The protein below binds the small molecule below.
Small molecule (SMILES): CC(=O)N[C@H]1[C@H](O[C@H]2[C@H](O)[C@@H](NC(C)=O)CO[C@@H]2CO)O[C@H](CO)[C@@H](O[C@@H]2O[C@H](CO)[C@@H](O)[C@H](O[C@H]3O[C@H](CO)[C@@H](O)[C@H](O[C@H]4O[C@H](CO)[C@@H](O)[C@H](O)[C@@H]4O)[C@@H]3O)[C@@H]2O)[C@@H]1O

Binding-site contacts:
Ligand atom C1 contacts residue ASN297 of chain 2.A at 4.0 Å.
Ligand atom C4 contacts residue ASN284 of chain 2.A at 4.2 Å.
Ligand atom N2 contacts residue VAL296 of chain 2.A at 3.6 Å.
Ligand atom C6 contacts residue GLU69 of chain 2.B at 4.5 Å.
Ligand atom O7 contacts residue ASN284 of chain 2.A at 3.4 Å (h-bond).
Ligand atom C8 contacts residue LYS298 of chain 2.A at 4.0 Å.
Ligand atom C1 contacts residue VAL296 of chain 2.A at 3.9 Å (hydrophobic).
Ligand atom C2 contacts residue VAL296 of chain 2.A at 4.2 Å (hydrophobic).
Ligand atom C8 contacts residue SER44 of chain 2.A at 3.8 Å.
Ligand atom O5 contacts residue ASN284 of chain 2.A at 2.3 Å (h-bond).
Ligand atom O6 contacts residue ASN297 of chain 2.A at 3.6 Å.
Ligand atom C3 contacts residue ASN284 of chain 2.A at 3.8 Å.
Ligand atom N2 contacts residue ASN284 of chain 2.A at 3.0 Å (h-bond).
Ligand atom C8 contacts residue VAL296 of chain 2.A at 4.2 Å (hydrophobic).
Ligand atom C5 contacts residue ASN284 of chain 2.A at 3.6 Å.
Ligand atom C1 contacts residue ASN284 of chain 2.A at 1.4 Å.
Ligand atom O6 contacts residue GLU69 of chain 2.B at 3.4 Å (salt-bridge).
Ligand atom C7 contacts residue ASN284 of chain 2.A at 3.4 Å.
Ligand atom C7 contacts residue VAL296 of chain 2.A at 4.4 Å (hydrophobic).
Ligand atom C5 contacts residue ASN297 of chain 2.A at 4.2 Å.
Ligand atom O7 contacts residue GLU69 of chain 2.B at 4.5 Å.
Ligand atom C2 contacts residue ASN284 of chain 2.A at 2.4 Å.
Ligand atom O5 contacts residue ASN297 of chain 2.A at 4.1 Å.

Sequence of chain 2.A:
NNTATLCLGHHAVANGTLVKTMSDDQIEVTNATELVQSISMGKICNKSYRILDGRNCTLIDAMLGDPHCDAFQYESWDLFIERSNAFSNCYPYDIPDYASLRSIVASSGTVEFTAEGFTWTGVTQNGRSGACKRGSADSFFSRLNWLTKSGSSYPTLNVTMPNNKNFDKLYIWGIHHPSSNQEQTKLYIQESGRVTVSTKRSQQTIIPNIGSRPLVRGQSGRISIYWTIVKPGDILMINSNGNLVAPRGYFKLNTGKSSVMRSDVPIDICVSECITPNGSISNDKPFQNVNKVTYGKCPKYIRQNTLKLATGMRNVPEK

Sequence of chain 2.B:
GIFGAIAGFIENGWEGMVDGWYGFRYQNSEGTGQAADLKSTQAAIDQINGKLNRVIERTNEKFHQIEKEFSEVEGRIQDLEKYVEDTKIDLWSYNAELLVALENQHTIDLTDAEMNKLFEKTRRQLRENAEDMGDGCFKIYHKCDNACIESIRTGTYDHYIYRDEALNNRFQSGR